Sequence of chain 1.HA:
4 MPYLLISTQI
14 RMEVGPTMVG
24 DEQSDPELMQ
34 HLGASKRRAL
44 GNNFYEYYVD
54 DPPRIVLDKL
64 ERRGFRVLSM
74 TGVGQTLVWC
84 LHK

Sequence of chain 1.IA:
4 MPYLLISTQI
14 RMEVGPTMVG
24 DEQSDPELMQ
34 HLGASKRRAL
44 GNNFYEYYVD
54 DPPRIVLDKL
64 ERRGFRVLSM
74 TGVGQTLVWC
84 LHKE

Sequence of chain 1.O:
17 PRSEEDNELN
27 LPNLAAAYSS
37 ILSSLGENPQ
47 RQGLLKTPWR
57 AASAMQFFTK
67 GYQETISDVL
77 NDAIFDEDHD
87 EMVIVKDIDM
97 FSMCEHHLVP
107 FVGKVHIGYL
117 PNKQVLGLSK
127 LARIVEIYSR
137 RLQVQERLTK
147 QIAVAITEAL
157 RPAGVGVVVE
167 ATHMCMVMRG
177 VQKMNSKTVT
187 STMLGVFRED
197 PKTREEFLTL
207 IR

The small molecule below binds the protein below.
Small molecule (SMILES): N[C@@H](Cc1ccccc1)C(=O)O

Binding-site contacts:
Ligand atom O contacts residue PRO197 of chain 1.O at 3.5 Å.
Ligand atom O contacts residue GLY77 of chain 1.IA at 3.9 Å.
Ligand atom C contacts residue GLN78 of chain 1.HA at 3.8 Å.
Ligand atom CD2 contacts residue GLN78 of chain 1.HA at 3.4 Å.
Ligand atom CE1 contacts residue MET15 of chain 1.HA at 3.7 Å (hydrophobic).
Ligand atom CZ contacts residue LEU80 of chain 1.HA at 3.8 Å (hydrophobic).
Ligand atom CB contacts residue ILE13 of chain 1.HA at 3.9 Å (hydrophobic).
Ligand atom CB contacts residue GLN78 of chain 1.HA at 3.5 Å.
Ligand atom CZ contacts residue MET15 of chain 1.HA at 3.8 Å (hydrophobic).
Ligand atom C contacts residue GLN78 of chain 1.IA at 3.7 Å.
Ligand atom CE2 contacts residue ILE13 of chain 1.HA at 3.4 Å (hydrophobic).
Ligand atom CG contacts residue ILE13 of chain 1.HA at 3.3 Å (hydrophobic).
Ligand atom N contacts residue GLU195 of chain 1.O at 2.8 Å (salt-bridge).
Ligand atom C contacts residue VAL76 of chain 1.IA at 3.9 Å (hydrophobic).
Ligand atom OXT contacts residue THR79 of chain 1.IA at 2.7 Å (h-bond).
Ligand atom CD2 contacts residue VAL76 of chain 1.IA at 3.5 Å (hydrophobic).
Ligand atom O contacts residue GLN78 of chain 1.IA at 4.0 Å.
Ligand atom N contacts residue ILE13 of chain 1.HA at 2.8 Å (h-bond).
Ligand atom CD1 contacts residue ILE13 of chain 1.HA at 3.5 Å (hydrophobic).
Ligand atom C contacts residue GLY77 of chain 1.IA at 3.9 Å.
Ligand atom CA contacts residue THR79 of chain 1.IA at 3.5 Å.
Ligand atom CE1 contacts residue ILE13 of chain 1.HA at 3.9 Å (hydrophobic).
Ligand atom CZ contacts residue ILE13 of chain 1.HA at 3.9 Å (hydrophobic).
Ligand atom CE1 contacts residue VAL76 of chain 1.IA at 3.9 Å (hydrophobic).
Ligand atom OXT contacts residue GLN78 of chain 1.IA at 2.9 Å (h-bond).
Ligand atom CD2 contacts residue ILE13 of chain 1.HA at 3.5 Å (hydrophobic).
Ligand atom OXT contacts residue VAL76 of chain 1.IA at 3.5 Å (h-bond).
Ligand atom C contacts residue THR79 of chain 1.IA at 3.5 Å.
Ligand atom CZ contacts residue ARG14 of chain 1.HA at 3.8 Å.
Ligand atom O contacts residue GLU195 of chain 1.O at 3.7 Å.
Ligand atom CB contacts residue VAL76 of chain 1.IA at 3.4 Å (hydrophobic).
Ligand atom O contacts residue GLN78 of chain 1.HA at 3.0 Å (h-bond).
Ligand atom CA contacts residue ILE13 of chain 1.HA at 3.6 Å (hydrophobic).
Ligand atom CA contacts residue GLN78 of chain 1.HA at 3.6 Å.
Ligand atom CG contacts residue VAL76 of chain 1.IA at 3.7 Å (hydrophobic).
Ligand atom CE2 contacts residue GLN12 of chain 1.HA at 3.9 Å.
Ligand atom N contacts residue GLN78 of chain 1.HA at 2.9 Å (h-bond).
Ligand atom CD1 contacts residue VAL76 of chain 1.IA at 3.5 Å (hydrophobic).
Ligand atom OXT contacts residue GLY77 of chain 1.IA at 3.8 Å.
Ligand atom CE2 contacts residue GLN78 of chain 1.HA at 3.5 Å.